Binding-site contacts:
Ligand atom S19 contacts residue PHE59 of chain 1.A at 3.5 Å.
Ligand atom C17 contacts residue LEU121 of chain 1.A at 3.6 Å (hydrophobic).
Ligand atom N27 contacts residue GLY108 of chain 1.A at 3.8 Å.
Ligand atom C9 contacts residue GLN62 of chain 1.A at 3.6 Å.
Ligand atom C6 contacts residue HIS125 of chain 1.A at 3.8 Å.
Ligand atom C35 contacts residue GLY73 of chain 1.A at 3.5 Å.
Ligand atom C12 contacts residue MET60 of chain 1.A at 3.6 Å (hydrophobic).
Ligand atom C35 contacts residue THR72 of chain 1.A at 3.9 Å.
Ligand atom N5 contacts residue ASN101 of chain 1.A at 3.0 Å (h-bond).
Ligand atom C14 contacts residue PHE59 of chain 1.A at 3.6 Å (hydrophobic).
Ligand atom C34 contacts residue GLY71 of chain 1.A at 3.1 Å.
Ligand atom C32 contacts residue SER80 of chain 1.A at 3.3 Å.
Ligand atom O33 contacts residue GLY74 of chain 1.A at 3.3 Å (h-bond).
Ligand atom C20 contacts residue ARG54 of chain 1.A at 3.1 Å.
Ligand atom C12 contacts residue PHE59 of chain 1.A at 3.8 Å (hydrophobic).
Ligand atom C21 contacts residue GLN110 of chain 1.A at 3.5 Å.
Ligand atom C22 contacts residue GLN110 of chain 1.A at 3.4 Å.
Ligand atom C23 contacts residue ASN101 of chain 1.A at 3.8 Å.
Ligand atom C3 contacts residue ASN101 of chain 1.A at 3.4 Å.
Ligand atom O8 contacts residue ALA100 of chain 1.A at 3.3 Å.
Ligand atom C21 contacts residue GLY71 of chain 1.A at 3.7 Å.
Ligand atom O33 contacts residue GLY108 of chain 1.A at 3.4 Å.
Ligand atom C24 contacts residue THR106 of chain 1.A at 3.7 Å.
Ligand atom C23 contacts residue GLN110 of chain 1.A at 3.8 Å.
Ligand atom N27 contacts residue THR106 of chain 1.A at 3.0 Å (h-bond).
Ligand atom C26 contacts residue ALA102 of chain 1.A at 3.9 Å (hydrophobic).
Ligand atom O33 contacts residue SER80 of chain 1.A at 2.7 Å (h-bond).
Ligand atom C29 contacts residue THR106 of chain 1.A at 3.5 Å.
Ligand atom C28 contacts residue THR106 of chain 1.A at 3.1 Å.
Ligand atom O4 contacts residue GLN62 of chain 1.A at 3.0 Å (h-bond).
Ligand atom C11 contacts residue PHE112 of chain 1.A at 3.6 Å (hydrophobic).
Ligand atom O4 contacts residue ARG54 of chain 1.A at 3.0 Å (salt-bridge).
Ligand atom O8 contacts residue HIS125 of chain 1.A at 3.2 Å.
Ligand atom N2 contacts residue ASN101 of chain 1.A at 2.9 Å (h-bond).
Ligand atom O8 contacts residue ASN101 of chain 1.A at 3.0 Å (h-bond).
Ligand atom N7 contacts residue GLN62 of chain 1.A at 3.8 Å.
Ligand atom C10 contacts residue PHE112 of chain 1.A at 3.4 Å (hydrophobic).
Ligand atom C12 contacts residue GLN62 of chain 1.A at 3.5 Å.
Ligand atom O31 contacts residue THR72 of chain 1.A at 3.4 Å (h-bond).
Ligand atom C10 contacts residue HIS125 of chain 1.A at 3.8 Å.

Sequence of chain 1.A:
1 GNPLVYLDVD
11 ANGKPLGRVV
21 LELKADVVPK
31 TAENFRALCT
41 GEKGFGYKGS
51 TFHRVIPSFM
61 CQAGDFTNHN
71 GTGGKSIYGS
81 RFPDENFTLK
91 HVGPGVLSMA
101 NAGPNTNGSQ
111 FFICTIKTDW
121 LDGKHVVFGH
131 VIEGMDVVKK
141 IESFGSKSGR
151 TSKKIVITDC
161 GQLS

This small molecule binds to this protein.
Small molecule (SMILES): CSc1ccccc1[C@H]1CCCN1C(=O)CNC(=O)NCc1ccc2c(c1)[C@@H]1C[C@H](N2)[C@H](O)CO1